Binding-site contacts:
Ligand atom O7 contacts residue ASN122 of chain 1.G at 4.1 Å.
Ligand atom C5 contacts residue ASN122 of chain 1.G at 3.7 Å.
Ligand atom C8 contacts residue PHE121 of chain 1.G at 3.9 Å (hydrophobic).
Ligand atom C7 contacts residue SER120 of chain 1.G at 4.4 Å.
Ligand atom C4 contacts residue ASN122 of chain 1.G at 4.2 Å.
Ligand atom C7 contacts residue GLN100 of chain 1.G at 4.1 Å.
Ligand atom C8 contacts residue GLN100 of chain 1.G at 3.6 Å.
Ligand atom O7 contacts residue THR98 of chain 1.G at 4.3 Å.
Ligand atom C2 contacts residue ASN122 of chain 1.G at 2.5 Å.
Ligand atom C7 contacts residue ASN122 of chain 1.G at 3.7 Å.
Ligand atom O3 contacts residue GLN100 of chain 1.G at 4.3 Å.
Ligand atom O5 contacts residue ASN122 of chain 1.G at 2.4 Å (h-bond).
Ligand atom C3 contacts residue ASN122 of chain 1.G at 3.8 Å.
Ligand atom C8 contacts residue SER120 of chain 1.G at 3.2 Å.
Ligand atom O7 contacts residue GLN100 of chain 1.G at 4.0 Å.
Ligand atom N2 contacts residue ASN122 of chain 1.G at 2.9 Å (h-bond).
Ligand atom C1 contacts residue ASN122 of chain 1.G at 1.4 Å.

Sequence of chain 1.G:
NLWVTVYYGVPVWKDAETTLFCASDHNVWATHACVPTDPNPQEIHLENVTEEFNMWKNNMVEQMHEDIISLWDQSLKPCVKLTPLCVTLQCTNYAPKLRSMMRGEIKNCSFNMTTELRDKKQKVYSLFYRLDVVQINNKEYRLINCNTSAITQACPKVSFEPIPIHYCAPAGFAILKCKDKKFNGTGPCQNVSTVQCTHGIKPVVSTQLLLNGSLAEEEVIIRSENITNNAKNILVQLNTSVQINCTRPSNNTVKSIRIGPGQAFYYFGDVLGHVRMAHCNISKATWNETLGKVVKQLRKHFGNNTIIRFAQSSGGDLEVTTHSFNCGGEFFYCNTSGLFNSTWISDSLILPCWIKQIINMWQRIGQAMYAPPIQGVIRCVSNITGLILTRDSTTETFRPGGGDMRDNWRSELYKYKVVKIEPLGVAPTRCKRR

This small molecule binds to this protein.
Small molecule (SMILES): CC(=O)N[C@@H]1[C@@H](O)[C@H](O)[C@@H](CO)O[C@H]1O